Binding-site contacts:
Ligand atom O9 contacts residue CE11 of chain 1.AA at 3.7 Å.
Ligand atom C23 contacts residue PHE221 of chain 1.D at 3.5 Å (hydrophobic).
Ligand atom O30 contacts residue SER173 of chain 1.D at 2.6 Å (h-bond).
Ligand atom C27 contacts residue PHE221 of chain 1.D at 3.9 Å (hydrophobic).
Ligand atom O30 contacts residue TYR186 of chain 1.D at 2.7 Å (h-bond).
Ligand atom O10 contacts residue VAL220 of chain 1.D at 3.8 Å.
Ligand atom N21 contacts residue ILE180 of chain 1.D at 4.0 Å.
Ligand atom C24 contacts residue SER173 of chain 1.D at 3.5 Å.
Ligand atom C28 contacts residue SER173 of chain 1.D at 3.8 Å.
Ligand atom O29 contacts residue PHE226 of chain 1.D at 3.5 Å.
Ligand atom C4 contacts residue CE11 of chain 1.AA at 3.2 Å.
Ligand atom C13 contacts residue VAL174 of chain 1.D at 3.7 Å (hydrophobic).
Ligand atom C12 contacts residue CE11 of chain 1.AA at 3.6 Å.
Ligand atom O20 contacts residue PHE221 of chain 1.D at 2.9 Å (h-bond).
Ligand atom C31 contacts residue GLU178 of chain 1.D at 3.6 Å.
Ligand atom C3 contacts residue CE11 of chain 1.AA at 3.6 Å.
Ligand atom C28 contacts residue TYR186 of chain 1.D at 3.4 Å (hydrophobic).
Ligand atom C24 contacts residue PHE221 of chain 1.D at 3.9 Å (hydrophobic).
Ligand atom C28 contacts residue NAD1 of chain 1.Y at 3.5 Å.
Ligand atom O29 contacts residue TYR186 of chain 1.D at 3.5 Å (h-bond).
Ligand atom O9 contacts residue LEU268 of chain 1.D at 3.8 Å.
Ligand atom O29 contacts residue NAD1 of chain 1.Y at 3.7 Å.
Ligand atom C6 contacts residue PHE267 of chain 1.D at 3.7 Å (hydrophobic).
Ligand atom O30 contacts residue NAD1 of chain 1.Y at 3.2 Å.
Ligand atom C27 contacts residue CE11 of chain 1.AA at 3.8 Å.
Ligand atom C22 contacts residue PHE221 of chain 1.D at 3.9 Å (hydrophobic).
Ligand atom C31 contacts residue ILE180 of chain 1.D at 3.9 Å (hydrophobic).
Ligand atom C7 contacts residue PHE267 of chain 1.D at 3.7 Å (hydrophobic).
Ligand atom C24 contacts residue CYS175 of chain 1.D at 3.7 Å (hydrophobic).
Ligand atom C2 contacts residue CE11 of chain 1.AA at 3.7 Å.
Ligand atom C14 contacts residue ILE180 of chain 1.D at 3.5 Å (hydrophobic).
Ligand atom O19 contacts residue CE11 of chain 1.AA at 3.3 Å.
Ligand atom C17 contacts residue VAL220 of chain 1.D at 3.8 Å (hydrophobic).
Ligand atom O10 contacts residue ILE264 of chain 1.D at 3.7 Å.
Ligand atom O29 contacts residue THR227 of chain 1.D at 3.8 Å.
Ligand atom C13 contacts residue CE11 of chain 1.AA at 3.9 Å.
Ligand atom O20 contacts residue VAL220 of chain 1.D at 3.4 Å.
Ligand atom C23 contacts residue VAL174 of chain 1.D at 3.6 Å (hydrophobic).
Ligand atom C31 contacts residue CE11 of chain 1.AA at 3.9 Å.
Ligand atom C14 contacts residue VAL174 of chain 1.D at 3.6 Å (hydrophobic).

The small molecule below binds the protein below.
Small molecule (SMILES): Cc1ccc(S(=O)(=O)c2cc(C)cc(S(=O)(=O)Nc3ccc(C(=O)O)cc3)c2C)cc1

Sequence of chain 1.D:
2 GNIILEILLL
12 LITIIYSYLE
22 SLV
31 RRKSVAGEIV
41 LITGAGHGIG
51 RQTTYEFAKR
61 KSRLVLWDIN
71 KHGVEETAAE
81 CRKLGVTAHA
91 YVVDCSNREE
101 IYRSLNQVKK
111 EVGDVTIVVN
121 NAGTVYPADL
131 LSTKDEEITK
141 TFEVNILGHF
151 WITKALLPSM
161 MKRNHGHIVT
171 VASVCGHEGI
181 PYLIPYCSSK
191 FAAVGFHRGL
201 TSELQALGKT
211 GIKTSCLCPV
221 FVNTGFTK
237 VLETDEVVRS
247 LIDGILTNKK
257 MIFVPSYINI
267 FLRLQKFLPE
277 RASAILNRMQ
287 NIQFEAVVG